The small molecule below binds the protein below.
Small molecule (SMILES): CC(=O)N[C@@H]1[C@@H](O)[C@H](O)[C@@H](CO)O[C@H]1O

Binding-site contacts:
Ligand atom O7 contacts residue SER379 of chain 1.D at 4.2 Å.
Ligand atom O7 contacts residue ASN299 of chain 1.D at 3.6 Å.
Ligand atom C6 contacts residue ASN263 of chain 1.D at 4.3 Å.
Ligand atom O5 contacts residue ARG410 of chain 1.D at 4.2 Å.
Ligand atom C4 contacts residue ASN263 of chain 1.D at 4.2 Å.
Ligand atom C3 contacts residue GLN261 of chain 1.D at 3.9 Å.
Ligand atom N2 contacts residue ASN263 of chain 1.D at 2.9 Å (h-bond).
Ligand atom C8 contacts residue SER379 of chain 1.D at 3.9 Å.
Ligand atom O7 contacts residue ASN263 of chain 1.D at 3.4 Å (h-bond).
Ligand atom C8 contacts residue ASN299 of chain 1.D at 3.8 Å.
Ligand atom C4 contacts residue GLN261 of chain 1.D at 4.4 Å.
Ligand atom C8 contacts residue SER301 of chain 1.D at 3.6 Å.
Ligand atom C7 contacts residue ASN263 of chain 1.D at 3.4 Å.
Ligand atom O5 contacts residue VAL412 of chain 1.D at 4.5 Å.
Ligand atom C1 contacts residue ASN263 of chain 1.D at 1.4 Å.
Ligand atom C5 contacts residue GLN261 of chain 1.D at 4.3 Å.
Ligand atom C7 contacts residue SER379 of chain 1.D at 4.5 Å.
Ligand atom C3 contacts residue ASN263 of chain 1.D at 3.8 Å.
Ligand atom C5 contacts residue ASN263 of chain 1.D at 3.7 Å.
Ligand atom C8 contacts residue VAL300 of chain 1.D at 4.0 Å (hydrophobic).
Ligand atom C8 contacts residue ASN263 of chain 1.D at 4.5 Å.
Ligand atom O4 contacts residue GLN261 of chain 1.D at 4.3 Å.
Ligand atom C2 contacts residue ASN263 of chain 1.D at 2.5 Å.
Ligand atom C7 contacts residue ASN299 of chain 1.D at 4.0 Å.
Ligand atom O5 contacts residue ASN263 of chain 1.D at 2.4 Å (h-bond).

Sequence of chain 1.D:
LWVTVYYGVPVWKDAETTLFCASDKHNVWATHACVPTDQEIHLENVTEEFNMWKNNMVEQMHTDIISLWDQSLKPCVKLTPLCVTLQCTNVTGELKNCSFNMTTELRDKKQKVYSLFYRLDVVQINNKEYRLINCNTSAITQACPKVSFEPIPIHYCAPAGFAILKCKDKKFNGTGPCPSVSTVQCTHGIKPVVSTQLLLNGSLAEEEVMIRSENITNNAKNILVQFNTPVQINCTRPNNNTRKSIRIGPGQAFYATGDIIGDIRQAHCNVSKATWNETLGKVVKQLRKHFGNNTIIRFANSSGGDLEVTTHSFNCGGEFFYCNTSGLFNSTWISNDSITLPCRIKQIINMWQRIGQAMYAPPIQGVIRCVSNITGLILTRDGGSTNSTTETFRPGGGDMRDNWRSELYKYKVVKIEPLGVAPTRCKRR